This small molecule binds to this protein.
Small molecule (SMILES): Nc1ncnc2c1ncn2[C@@H]1O[C@H](COP(=O)(O)OP(=O)(O)OP(O)(O)=S)[C@@H](O)[C@H]1O

Binding-site contacts:
Ligand atom O2B contacts residue LYS613 of chain 1.C at 3.1 Å (salt-bridge).
Ligand atom O2G contacts residue ARG746 of chain 1.D at 3.2 Å (salt-bridge).
Ligand atom O2A contacts residue GLU615 of chain 1.C at 3.5 Å (salt-bridge).
Ligand atom S1G contacts residue ARG746 of chain 1.D at 2.6 Å (salt-bridge).
Ligand atom N7 contacts residue GLY612 of chain 1.C at 3.5 Å.
Ligand atom O1B contacts residue LYS613 of chain 1.C at 3.7 Å.
Ligand atom O3G contacts residue GLU742 of chain 1.D at 2.5 Å (salt-bridge).
Ligand atom N1 contacts residue ILE573 of chain 1.C at 3.3 Å (h-bond).
Ligand atom O3B contacts residue ARG805 of chain 1.C at 3.7 Å.
Ligand atom O1B contacts residue THR614 of chain 1.C at 3.0 Å (h-bond).
Ligand atom C2 contacts residue ARG571 of chain 1.C at 3.4 Å.
Ligand atom PG contacts residue ARG746 of chain 1.D at 3.6 Å.
Ligand atom O2A contacts residue THR614 of chain 1.C at 3.4 Å (h-bond).
Ligand atom N1 contacts residue ARG571 of chain 1.C at 3.6 Å (salt-bridge).
Ligand atom O3A contacts residue ARG805 of chain 1.C at 3.0 Å (salt-bridge).
Ligand atom PG contacts residue GLU742 of chain 1.D at 3.6 Å.
Ligand atom C5 contacts residue VAL611 of chain 1.C at 3.7 Å (hydrophobic).
Ligand atom N6 contacts residue VAL611 of chain 1.C at 3.6 Å.
Ligand atom C6 contacts residue ILE573 of chain 1.C at 3.7 Å (hydrophobic).
Ligand atom O3' contacts residue ARG808 of chain 1.C at 3.1 Å (salt-bridge).
Ligand atom O2G contacts residue GLU680 of chain 1.C at 3.7 Å.
Ligand atom O3' contacts residue GLU615 of chain 1.C at 3.7 Å.
Ligand atom S1G contacts residue ARG805 of chain 1.C at 2.9 Å (salt-bridge).
Ligand atom O3G contacts residue ASN721 of chain 1.C at 3.6 Å (h-bond).
Ligand atom O3B contacts residue THR609 of chain 1.C at 3.7 Å.
Ligand atom S1G contacts residue THR609 of chain 1.C at 2.7 Å (h-bond).
Ligand atom N1 contacts residue VAL572 of chain 1.C at 3.6 Å.
Ligand atom O2A contacts residue GLY612 of chain 1.C at 3.1 Å.
Ligand atom O2' contacts residue GLN768 of chain 1.C at 3.5 Å (h-bond).
Ligand atom C4' contacts residue ARG808 of chain 1.C at 3.5 Å.
Ligand atom N6 contacts residue VAL572 of chain 1.C at 3.7 Å.
Ligand atom N6 contacts residue ILE573 of chain 1.C at 3.1 Å (h-bond).
Ligand atom O3B contacts residue LYS613 of chain 1.C at 3.6 Å.
Ligand atom O2B contacts residue GLY612 of chain 1.C at 3.1 Å (h-bond).
Ligand atom O2A contacts residue LYS613 of chain 1.C at 3.2 Å (salt-bridge).
Ligand atom O2' contacts residue ARG808 of chain 1.C at 3.2 Å (salt-bridge).
Ligand atom N7 contacts residue VAL611 of chain 1.C at 2.8 Å (h-bond).
Ligand atom O3B contacts residue GLY610 of chain 1.C at 3.3 Å (h-bond).
Ligand atom C5' contacts residue ARG805 of chain 1.C at 3.6 Å.
Ligand atom PG contacts residue THR609 of chain 1.C at 3.6 Å.

Sequence of chain 1.C:
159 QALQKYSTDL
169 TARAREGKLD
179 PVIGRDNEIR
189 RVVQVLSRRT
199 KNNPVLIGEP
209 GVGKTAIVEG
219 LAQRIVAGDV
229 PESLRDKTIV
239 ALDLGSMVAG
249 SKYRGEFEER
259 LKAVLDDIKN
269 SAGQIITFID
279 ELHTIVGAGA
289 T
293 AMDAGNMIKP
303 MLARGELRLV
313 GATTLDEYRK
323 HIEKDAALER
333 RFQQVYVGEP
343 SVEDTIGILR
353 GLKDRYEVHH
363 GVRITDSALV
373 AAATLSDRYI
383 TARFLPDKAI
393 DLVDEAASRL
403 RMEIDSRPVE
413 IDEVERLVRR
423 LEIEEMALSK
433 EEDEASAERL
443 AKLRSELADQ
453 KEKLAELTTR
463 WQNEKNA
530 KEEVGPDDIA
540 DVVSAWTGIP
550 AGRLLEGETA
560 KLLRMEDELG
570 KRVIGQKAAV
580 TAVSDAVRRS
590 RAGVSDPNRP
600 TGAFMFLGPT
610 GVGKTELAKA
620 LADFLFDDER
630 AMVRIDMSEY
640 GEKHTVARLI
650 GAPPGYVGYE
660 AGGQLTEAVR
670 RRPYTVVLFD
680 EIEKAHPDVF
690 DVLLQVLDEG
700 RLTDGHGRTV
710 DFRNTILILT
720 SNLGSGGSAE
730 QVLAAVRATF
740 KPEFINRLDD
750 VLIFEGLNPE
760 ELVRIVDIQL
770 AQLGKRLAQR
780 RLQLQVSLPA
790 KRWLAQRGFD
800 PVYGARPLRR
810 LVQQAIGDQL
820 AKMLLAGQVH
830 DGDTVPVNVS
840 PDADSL

Sequence of chain 1.D:
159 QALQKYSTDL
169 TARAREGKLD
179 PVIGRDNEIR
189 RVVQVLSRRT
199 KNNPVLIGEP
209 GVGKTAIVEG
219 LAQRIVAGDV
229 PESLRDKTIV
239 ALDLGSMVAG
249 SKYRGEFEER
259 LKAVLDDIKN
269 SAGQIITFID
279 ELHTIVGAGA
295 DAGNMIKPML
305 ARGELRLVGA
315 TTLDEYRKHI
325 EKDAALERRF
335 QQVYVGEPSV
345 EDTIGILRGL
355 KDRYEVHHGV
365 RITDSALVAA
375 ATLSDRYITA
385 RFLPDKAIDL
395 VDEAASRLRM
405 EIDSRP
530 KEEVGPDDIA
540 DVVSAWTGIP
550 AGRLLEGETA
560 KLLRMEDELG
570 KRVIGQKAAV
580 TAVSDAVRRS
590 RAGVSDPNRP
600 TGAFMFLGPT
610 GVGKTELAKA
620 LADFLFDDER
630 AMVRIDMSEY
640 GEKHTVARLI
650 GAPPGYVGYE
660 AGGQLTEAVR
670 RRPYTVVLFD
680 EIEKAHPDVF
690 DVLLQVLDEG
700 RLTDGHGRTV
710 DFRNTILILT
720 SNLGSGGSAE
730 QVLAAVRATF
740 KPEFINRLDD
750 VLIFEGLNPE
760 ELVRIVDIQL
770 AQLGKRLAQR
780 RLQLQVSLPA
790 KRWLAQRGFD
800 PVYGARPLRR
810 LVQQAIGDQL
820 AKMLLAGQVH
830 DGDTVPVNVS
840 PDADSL